Sequence of chain 1.A:
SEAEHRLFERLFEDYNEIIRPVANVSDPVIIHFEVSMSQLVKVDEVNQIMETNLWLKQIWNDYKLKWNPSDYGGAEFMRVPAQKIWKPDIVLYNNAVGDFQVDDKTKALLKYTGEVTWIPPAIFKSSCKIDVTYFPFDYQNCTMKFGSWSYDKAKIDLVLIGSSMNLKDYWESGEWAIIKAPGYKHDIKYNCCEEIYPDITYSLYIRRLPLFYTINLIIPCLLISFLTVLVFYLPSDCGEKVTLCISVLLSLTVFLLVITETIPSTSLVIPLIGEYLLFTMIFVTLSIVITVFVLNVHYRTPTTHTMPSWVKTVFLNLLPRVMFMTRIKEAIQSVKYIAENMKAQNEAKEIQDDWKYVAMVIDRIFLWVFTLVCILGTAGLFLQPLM

Binding-site contacts:
Ligand atom CBC contacts residue PHE293 of chain 1.A at 3.8 Å (hydrophobic).
Ligand atom OAW contacts residue PHE293 of chain 1.A at 3.2 Å.
Ligand atom CAC contacts residue Y011 of chain 1.Y at 3.8 Å.
Ligand atom CAE contacts residue Y011 of chain 1.Y at 4.5 Å.
Ligand atom CAA contacts residue ILE282 of chain 1.A at 4.4 Å (hydrophobic).
Ligand atom CBH contacts residue ILE290 of chain 1.A at 4.3 Å (hydrophobic).
Ligand atom CAI contacts residue PHE499 of chain 1.A at 3.5 Å (hydrophobic).
Ligand atom CBD contacts residue ILE290 of chain 1.A at 3.8 Å (hydrophobic).
Ligand atom CAR contacts residue PHE293 of chain 1.A at 3.6 Å (hydrophobic).
Ligand atom CAD contacts residue PHE293 of chain 1.A at 4.1 Å (hydrophobic).
Ligand atom CAO contacts residue LEU286 of chain 1.A at 4.5 Å (hydrophobic).
Ligand atom CAV contacts residue PHE293 of chain 1.A at 3.7 Å (hydrophobic).
Ligand atom CAE contacts residue LEU286 of chain 1.A at 4.4 Å (hydrophobic).
Ligand atom CAP contacts residue LEU286 of chain 1.A at 4.0 Å (hydrophobic).
Ligand atom CAU contacts residue Y011 of chain 1.Y at 4.2 Å.
Ligand atom CAQ contacts residue LEU286 of chain 1.A at 3.9 Å (hydrophobic).
Ligand atom CAK contacts residue PHE499 of chain 1.A at 4.2 Å (hydrophobic).
Ligand atom CAZ contacts residue PHE499 of chain 1.A at 4.4 Å (hydrophobic).
Ligand atom CAD contacts residue VAL289 of chain 1.A at 4.5 Å (hydrophobic).
Ligand atom CAD contacts residue ILE290 of chain 1.A at 3.9 Å (hydrophobic).
Ligand atom CAI contacts residue ILE290 of chain 1.A at 3.6 Å (hydrophobic).
Ligand atom CAJ contacts residue Y011 of chain 1.Y at 4.2 Å.
Ligand atom CAV contacts residue PHE499 of chain 1.A at 4.4 Å (hydrophobic).
Ligand atom CAE contacts residue VAL289 of chain 1.A at 3.8 Å (hydrophobic).
Ligand atom CAZ contacts residue ILE290 of chain 1.A at 3.8 Å (hydrophobic).
Ligand atom CBB contacts residue Y011 of chain 1.Y at 4.0 Å.
Ligand atom CAK contacts residue ILE290 of chain 1.A at 3.8 Å (hydrophobic).

The small molecule below binds the protein below.
Small molecule (SMILES): CC(C)CCC[C@@H](C)[C@H]1CC[C@H]2[C@@H]3CC=C4C[C@@H](OC(=O)CCC(=O)O)CC[C@]4(C)[C@H]3CC[C@]12C